Binding-site contacts:
Ligand atom C2 contacts residue ASN292 of chain 1.E at 2.5 Å.
Ligand atom O7 contacts residue ASN292 of chain 1.E at 3.8 Å.
Ligand atom C5 contacts residue THR294 of chain 1.E at 3.4 Å.
Ligand atom C1 contacts residue THR294 of chain 1.E at 3.5 Å.
Ligand atom C7 contacts residue ASN292 of chain 1.E at 3.7 Å.
Ligand atom O6 contacts residue ASP295 of chain 1.E at 3.9 Å.
Ligand atom C5 contacts residue ASN292 of chain 1.E at 3.6 Å.
Ligand atom C1 contacts residue ASN292 of chain 1.E at 1.4 Å.
Ligand atom N2 contacts residue ASN292 of chain 1.E at 3.0 Å (h-bond).
Ligand atom O5 contacts residue ASN292 of chain 1.E at 2.3 Å (h-bond).
Ligand atom O5 contacts residue THR294 of chain 1.E at 3.1 Å (h-bond).
Ligand atom C6 contacts residue THR294 of chain 1.E at 3.8 Å.
Ligand atom C4 contacts residue ASN292 of chain 1.E at 4.2 Å.
Ligand atom C3 contacts residue ASN292 of chain 1.E at 3.8 Å.
Ligand atom O5 contacts residue ASP295 of chain 1.E at 3.9 Å.

Sequence of chain 1.E:
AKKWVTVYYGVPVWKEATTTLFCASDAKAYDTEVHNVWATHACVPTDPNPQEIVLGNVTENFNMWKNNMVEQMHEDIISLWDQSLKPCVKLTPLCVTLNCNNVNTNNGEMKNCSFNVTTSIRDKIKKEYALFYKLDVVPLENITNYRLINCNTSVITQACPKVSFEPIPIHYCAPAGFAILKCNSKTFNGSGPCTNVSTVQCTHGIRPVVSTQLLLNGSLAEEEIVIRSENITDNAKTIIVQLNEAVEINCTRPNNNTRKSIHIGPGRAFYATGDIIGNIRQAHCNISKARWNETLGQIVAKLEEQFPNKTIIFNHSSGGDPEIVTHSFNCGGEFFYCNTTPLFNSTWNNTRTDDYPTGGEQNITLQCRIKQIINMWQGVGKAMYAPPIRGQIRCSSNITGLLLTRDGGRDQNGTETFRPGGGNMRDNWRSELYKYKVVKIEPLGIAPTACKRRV

A protein and the small-molecule ligand that binds it are described below.
Small molecule (SMILES): CC(=O)N[C@@H]1[C@@H](O)[C@H](O)[C@@H](CO)O[C@H]1O